Sequence of chain 1.D:
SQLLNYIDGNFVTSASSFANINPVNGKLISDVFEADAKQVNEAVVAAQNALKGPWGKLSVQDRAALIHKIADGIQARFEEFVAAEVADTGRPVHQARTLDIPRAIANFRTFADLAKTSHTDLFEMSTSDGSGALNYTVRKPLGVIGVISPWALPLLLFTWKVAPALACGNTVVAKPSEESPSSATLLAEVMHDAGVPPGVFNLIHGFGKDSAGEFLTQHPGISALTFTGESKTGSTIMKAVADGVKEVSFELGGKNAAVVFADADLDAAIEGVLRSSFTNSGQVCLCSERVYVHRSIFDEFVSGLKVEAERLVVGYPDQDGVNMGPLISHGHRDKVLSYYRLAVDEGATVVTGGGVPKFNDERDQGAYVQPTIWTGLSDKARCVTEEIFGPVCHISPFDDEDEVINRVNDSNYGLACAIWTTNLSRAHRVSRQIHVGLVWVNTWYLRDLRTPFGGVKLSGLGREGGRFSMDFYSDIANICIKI

Binding-site contacts:
Ligand atom CA3 contacts residue PHE490 of chain 1.D at 3.5 Å (hydrophobic).
Ligand atom CA3 contacts residue TYR482 of chain 1.D at 3.7 Å (hydrophobic).
Ligand atom CA1 contacts residue TYR482 of chain 1.D at 3.8 Å (hydrophobic).
Ligand atom CA2 contacts residue LEU194 of chain 1.D at 3.7 Å (hydrophobic).
Ligand atom CA6 contacts residue CYS322 of chain 1.D at 2.1 Å (hydrophobic).
Ligand atom CA4 contacts residue CYS322 of chain 1.D at 3.3 Å (hydrophobic).
Ligand atom CA1 contacts residue ARG484 of chain 1.D at 3.5 Å.
Ligand atom OA1 contacts residue LEU193 of chain 1.D at 4.2 Å.
Ligand atom CA1 contacts residue ARG140 of chain 1.D at 3.6 Å.
Ligand atom CA2 contacts residue LEU193 of chain 1.D at 4.1 Å (hydrophobic).
Ligand atom OA4 contacts residue ALA189 of chain 1.D at 3.7 Å.
Ligand atom CA5 contacts residue LEU190 of chain 1.D at 3.9 Å (hydrophobic).
Ligand atom CA5 contacts residue GLU288 of chain 1.D at 3.8 Å.
Ligand atom CA6 contacts residue NAD1 of chain 1.P at 3.1 Å.
Ligand atom CA4 contacts residue LEU194 of chain 1.D at 3.6 Å (hydrophobic).
Ligand atom CA2 contacts residue PHE490 of chain 1.D at 3.5 Å (hydrophobic).
Ligand atom OA3 contacts residue TRP197 of chain 1.D at 3.6 Å.
Ligand atom OA2 contacts residue TYR482 of chain 1.D at 2.8 Å (h-bond).
Ligand atom OA1 contacts residue ARG484 of chain 1.D at 2.9 Å (salt-bridge).
Ligand atom CA1 contacts residue PHE490 of chain 1.D at 4.1 Å (hydrophobic).
Ligand atom OA4 contacts residue CYS322 of chain 1.D at 3.0 Å (h-bond).
Ligand atom OA3 contacts residue PHE490 of chain 1.D at 3.4 Å.
Ligand atom CA4 contacts residue GLU288 of chain 1.D at 3.3 Å.
Ligand atom CA1 contacts residue LEU193 of chain 1.D at 3.8 Å (hydrophobic).
Ligand atom OA4 contacts residue VAL321 of chain 1.D at 4.0 Å.
Ligand atom OA1 contacts residue TRP197 of chain 1.D at 3.6 Å.
Ligand atom CA5 contacts residue LEU194 of chain 1.D at 4.2 Å (hydrophobic).
Ligand atom CA6 contacts residue GLU288 of chain 1.D at 3.3 Å.
Ligand atom OA2 contacts residue ARG140 of chain 1.D at 2.9 Å (salt-bridge).
Ligand atom CA5 contacts residue CYS322 of chain 1.D at 2.7 Å (hydrophobic).
Ligand atom OA4 contacts residue NAD1 of chain 1.P at 2.6 Å (h-bond).
Ligand atom CA3 contacts residue LEU194 of chain 1.D at 3.9 Å (hydrophobic).
Ligand atom CA6 contacts residue LEU194 of chain 1.D at 4.2 Å (hydrophobic).
Ligand atom OA3 contacts residue LEU194 of chain 1.D at 3.2 Å.
Ligand atom CA5 contacts residue VAL321 of chain 1.D at 4.0 Å (hydrophobic).
Ligand atom OA4 contacts residue LEU194 of chain 1.D at 4.0 Å.
Ligand atom OA1 contacts residue ARG140 of chain 1.D at 2.9 Å (salt-bridge).
Ligand atom OA2 contacts residue LEU193 of chain 1.D at 3.9 Å.
Ligand atom CA4 contacts residue PHE490 of chain 1.D at 3.8 Å (hydrophobic).
Ligand atom OA2 contacts residue ARG484 of chain 1.D at 3.1 Å (salt-bridge).

A protein and the small-molecule ligand that binds it are described below.
Small molecule (SMILES): O=C/C=C/C=C(\O)C(=O)O